Binding-site contacts:
Ligand atom C3 contacts residue TRP651 of chain 2.B at 4.0 Å (hydrophobic).
Ligand atom C1 contacts residue ASN58 of chain 2.B at 1.4 Å.
Ligand atom C6 contacts residue ALA202 of chain 1.B at 3.8 Å (hydrophobic).
Ligand atom O2 contacts residue ALA202 of chain 1.B at 3.6 Å.
Ligand atom O6 contacts residue LYS405 of chain 2.B at 3.2 Å (salt-bridge).
Ligand atom C6 contacts residue TYR209 of chain 1.B at 3.8 Å (hydrophobic).
Ligand atom C6 contacts residue GLY203 of chain 1.B at 3.9 Å.
Ligand atom O4 contacts residue GLY203 of chain 1.B at 4.0 Å.
Ligand atom O5 contacts residue LYS405 of chain 2.B at 4.0 Å.
Ligand atom C5 contacts residue TRP651 of chain 2.B at 3.8 Å (hydrophobic).
Ligand atom C4 contacts residue GLY203 of chain 1.B at 3.5 Å.
Ligand atom C6 contacts residue LEU649 of chain 2.B at 3.9 Å (hydrophobic).
Ligand atom O3 contacts residue GLY203 of chain 1.B at 3.9 Å.
Ligand atom C6 contacts residue PRO654 of chain 2.B at 3.6 Å (hydrophobic).
Ligand atom C7 contacts residue ASN58 of chain 2.B at 3.5 Å.
Ligand atom O6 contacts residue TYR665 of chain 2.B at 3.7 Å.
Ligand atom O6 contacts residue VAL650 of chain 2.B at 3.9 Å.
Ligand atom C1 contacts residue TRP651 of chain 2.B at 3.9 Å (hydrophobic).
Ligand atom O7 contacts residue ALA202 of chain 1.B at 4.0 Å.
Ligand atom O5 contacts residue TRP651 of chain 2.B at 3.4 Å.
Ligand atom C2 contacts residue ASN58 of chain 2.B at 2.4 Å.
Ligand atom O5 contacts residue TRP651 of chain 2.B at 3.4 Å.
Ligand atom C2 contacts residue TRP651 of chain 2.B at 3.9 Å (hydrophobic).
Ligand atom O6 contacts residue TYR209 of chain 1.B at 2.7 Å (h-bond).
Ligand atom C3 contacts residue ASN58 of chain 2.B at 3.8 Å.
Ligand atom C6 contacts residue TRP651 of chain 2.B at 4.0 Å (hydrophobic).
Ligand atom O5 contacts residue LEU649 of chain 2.B at 3.5 Å.
Ligand atom O3 contacts residue TRP651 of chain 2.B at 3.4 Å.
Ligand atom N2 contacts residue ASN58 of chain 2.B at 2.9 Å (h-bond).
Ligand atom C4 contacts residue LEU649 of chain 2.B at 3.8 Å (hydrophobic).
Ligand atom C4 contacts residue TRP651 of chain 2.B at 3.9 Å (hydrophobic).
Ligand atom C5 contacts residue ASN58 of chain 2.B at 3.6 Å.
Ligand atom O6 contacts residue PRO654 of chain 2.B at 3.1 Å.
Ligand atom O4 contacts residue TRP651 of chain 2.B at 3.7 Å.
Ligand atom C6 contacts residue VAL650 of chain 2.B at 3.5 Å (hydrophobic).
Ligand atom O6 contacts residue TRP651 of chain 2.B at 3.8 Å.
Ligand atom O5 contacts residue ALA202 of chain 1.B at 3.7 Å.
Ligand atom O7 contacts residue ASN58 of chain 2.B at 3.7 Å.
Ligand atom C6 contacts residue TRP651 of chain 2.B at 3.9 Å (hydrophobic).
Ligand atom O5 contacts residue ASN58 of chain 2.B at 2.3 Å (h-bond).

Sequence of chain 2.B:
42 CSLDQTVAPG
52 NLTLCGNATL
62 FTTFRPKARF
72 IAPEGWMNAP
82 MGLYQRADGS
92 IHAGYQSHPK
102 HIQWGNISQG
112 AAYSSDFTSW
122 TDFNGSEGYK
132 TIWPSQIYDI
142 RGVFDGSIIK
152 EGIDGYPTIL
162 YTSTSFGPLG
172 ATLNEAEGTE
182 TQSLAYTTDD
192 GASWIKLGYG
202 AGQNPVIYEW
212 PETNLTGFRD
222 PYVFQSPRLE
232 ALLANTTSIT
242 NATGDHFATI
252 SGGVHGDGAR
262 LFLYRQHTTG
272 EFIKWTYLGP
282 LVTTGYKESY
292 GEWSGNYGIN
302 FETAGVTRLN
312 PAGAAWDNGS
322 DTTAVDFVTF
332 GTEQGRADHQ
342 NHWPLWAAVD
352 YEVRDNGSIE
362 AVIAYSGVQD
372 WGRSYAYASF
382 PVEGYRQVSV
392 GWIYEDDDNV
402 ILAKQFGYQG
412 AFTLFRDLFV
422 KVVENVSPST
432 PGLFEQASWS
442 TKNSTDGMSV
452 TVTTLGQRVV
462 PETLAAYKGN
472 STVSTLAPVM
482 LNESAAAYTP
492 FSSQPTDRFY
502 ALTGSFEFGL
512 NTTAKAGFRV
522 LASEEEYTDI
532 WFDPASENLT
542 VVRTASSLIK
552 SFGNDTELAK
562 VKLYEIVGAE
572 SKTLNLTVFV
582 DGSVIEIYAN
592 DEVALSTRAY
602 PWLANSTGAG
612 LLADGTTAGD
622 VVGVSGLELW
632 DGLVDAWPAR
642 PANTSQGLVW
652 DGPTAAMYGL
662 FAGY

A small-molecule ligand and the protein it binds are described below.
Small molecule (SMILES): CC(=O)N[C@H]1[C@H](O[C@H]2[C@H](O)[C@@H](NC(C)=O)CO[C@@H]2CO)O[C@H](CO)[C@@H](O[C@@H]2O[C@H](CO[C@H]3O[C@H](CO)[C@@H](O)[C@H](O[C@H]4O[C@H](CO)[C@@H](O)[C@H](O)[C@@H]4O)[C@@H]3O)[C@@H](O)[C@H](O[C@H]3O[C@H](CO)[C@@H](O)[C@H](O)[C@@H]3O)[C@@H]2O)[C@@H]1O

Sequence of chain 1.B:
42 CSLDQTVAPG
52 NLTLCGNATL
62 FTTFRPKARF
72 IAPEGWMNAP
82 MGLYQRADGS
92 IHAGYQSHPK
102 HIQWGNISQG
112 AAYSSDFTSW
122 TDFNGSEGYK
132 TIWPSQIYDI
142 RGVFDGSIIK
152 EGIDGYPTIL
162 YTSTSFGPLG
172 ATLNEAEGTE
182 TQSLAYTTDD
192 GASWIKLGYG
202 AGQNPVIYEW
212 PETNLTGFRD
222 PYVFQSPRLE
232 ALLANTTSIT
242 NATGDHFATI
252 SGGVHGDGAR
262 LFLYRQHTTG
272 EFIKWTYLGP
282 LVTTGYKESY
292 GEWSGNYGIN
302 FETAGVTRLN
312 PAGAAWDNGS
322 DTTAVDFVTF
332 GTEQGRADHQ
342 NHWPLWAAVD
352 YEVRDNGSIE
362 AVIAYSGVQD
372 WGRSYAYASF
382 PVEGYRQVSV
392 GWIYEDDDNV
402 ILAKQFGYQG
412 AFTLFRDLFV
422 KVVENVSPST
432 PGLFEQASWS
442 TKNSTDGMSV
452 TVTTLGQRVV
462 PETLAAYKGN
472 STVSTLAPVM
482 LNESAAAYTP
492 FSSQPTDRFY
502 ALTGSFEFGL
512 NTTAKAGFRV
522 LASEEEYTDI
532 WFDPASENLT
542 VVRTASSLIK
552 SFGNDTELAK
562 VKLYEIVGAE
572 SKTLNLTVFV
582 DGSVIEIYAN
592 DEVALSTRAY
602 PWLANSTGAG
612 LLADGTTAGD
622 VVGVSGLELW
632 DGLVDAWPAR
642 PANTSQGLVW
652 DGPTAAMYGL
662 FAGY